Sequence of chain 1.A:
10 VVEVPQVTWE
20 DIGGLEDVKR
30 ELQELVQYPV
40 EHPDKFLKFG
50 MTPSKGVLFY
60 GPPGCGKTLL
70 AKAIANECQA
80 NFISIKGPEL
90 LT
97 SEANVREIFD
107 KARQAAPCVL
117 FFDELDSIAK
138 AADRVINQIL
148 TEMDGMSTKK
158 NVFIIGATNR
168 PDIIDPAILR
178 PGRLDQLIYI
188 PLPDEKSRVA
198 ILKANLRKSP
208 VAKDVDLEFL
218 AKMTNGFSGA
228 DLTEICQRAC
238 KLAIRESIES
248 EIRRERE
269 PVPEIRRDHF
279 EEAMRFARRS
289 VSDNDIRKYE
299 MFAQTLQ

Binding-site contacts:
Ligand atom C9 contacts residue LYS296 of chain 1.A at 3.3 Å.
Ligand atom C11 contacts residue ASP169 of chain 1.A at 3.4 Å.
Ligand atom C12 contacts residue LYS296 of chain 1.A at 3.9 Å.
Ligand atom C11 contacts residue ARG167 of chain 1.A at 4.3 Å.
Ligand atom C7 contacts residue ASP169 of chain 1.A at 4.5 Å.
Ligand atom F1 contacts residue PRO168 of chain 1.A at 3.8 Å.
Ligand atom O1 contacts residue ARG167 of chain 1.A at 3.1 Å.
Ligand atom N1 contacts residue ARG167 of chain 1.A at 4.3 Å.
Ligand atom N3 contacts residue ASP293 of chain 1.A at 3.7 Å.
Ligand atom C4 contacts residue ARG167 of chain 1.A at 3.5 Å.
Ligand atom N2 contacts residue ARG167 of chain 1.A at 3.6 Å (salt-bridge).
Ligand atom F1 contacts residue PHE300 of chain 1.A at 4.3 Å.
Ligand atom C8 contacts residue TYR297 of chain 1.A at 3.9 Å (hydrophobic).
Ligand atom C12 contacts residue ASP169 of chain 1.A at 3.2 Å.
Ligand atom C6 contacts residue ARG167 of chain 1.A at 3.5 Å.
Ligand atom C8 contacts residue ASP293 of chain 1.A at 3.8 Å.
Ligand atom C10 contacts residue LYS296 of chain 1.A at 3.3 Å.
Ligand atom N3 contacts residue ARG167 of chain 1.A at 3.8 Å.
Ligand atom C3 contacts residue ARG167 of chain 1.A at 4.5 Å.
Ligand atom N3 contacts residue LYS296 of chain 1.A at 4.4 Å.
Ligand atom C12 contacts residue ARG167 of chain 1.A at 3.5 Å.
Ligand atom C7 contacts residue ARG167 of chain 1.A at 4.0 Å.
Ligand atom C9 contacts residue TYR297 of chain 1.A at 3.5 Å (hydrophobic).
Ligand atom O1 contacts residue LYS296 of chain 1.A at 4.5 Å.
Ligand atom C10 contacts residue TYR297 of chain 1.A at 3.9 Å (hydrophobic).
Ligand atom C8 contacts residue LYS296 of chain 1.A at 3.9 Å.
Ligand atom C7 contacts residue LYS296 of chain 1.A at 3.8 Å.
Ligand atom O1 contacts residue ASP169 of chain 1.A at 3.5 Å (salt-bridge).
Ligand atom C11 contacts residue PRO168 of chain 1.A at 4.3 Å (hydrophobic).
Ligand atom C3 contacts residue ASP293 of chain 1.A at 4.2 Å.
Ligand atom F1 contacts residue LYS296 of chain 1.A at 3.1 Å.
Ligand atom C2 contacts residue ARG167 of chain 1.A at 4.4 Å.
Ligand atom C7 contacts residue ASP293 of chain 1.A at 4.2 Å.
Ligand atom F1 contacts residue TYR297 of chain 1.A at 3.2 Å.
Ligand atom C9 contacts residue ASP293 of chain 1.A at 3.8 Å.
Ligand atom C10 contacts residue PRO168 of chain 1.A at 4.2 Å (hydrophobic).
Ligand atom C5 contacts residue ARG167 of chain 1.A at 3.2 Å.
Ligand atom C11 contacts residue LYS296 of chain 1.A at 3.9 Å.

The protein below binds the small molecule below.
Small molecule (SMILES): CN1CCN(C(=O)Nc2ccc(F)cc2)CC1